Sequence of chain 1.R:
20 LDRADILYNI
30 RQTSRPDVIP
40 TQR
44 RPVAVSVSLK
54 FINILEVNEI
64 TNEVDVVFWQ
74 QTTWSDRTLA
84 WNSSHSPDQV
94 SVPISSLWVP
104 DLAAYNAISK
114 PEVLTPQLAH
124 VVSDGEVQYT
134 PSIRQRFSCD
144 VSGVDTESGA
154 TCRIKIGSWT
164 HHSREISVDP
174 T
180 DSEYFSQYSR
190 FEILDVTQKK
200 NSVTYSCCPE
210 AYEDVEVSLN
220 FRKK

Sequence of chain 1.S:
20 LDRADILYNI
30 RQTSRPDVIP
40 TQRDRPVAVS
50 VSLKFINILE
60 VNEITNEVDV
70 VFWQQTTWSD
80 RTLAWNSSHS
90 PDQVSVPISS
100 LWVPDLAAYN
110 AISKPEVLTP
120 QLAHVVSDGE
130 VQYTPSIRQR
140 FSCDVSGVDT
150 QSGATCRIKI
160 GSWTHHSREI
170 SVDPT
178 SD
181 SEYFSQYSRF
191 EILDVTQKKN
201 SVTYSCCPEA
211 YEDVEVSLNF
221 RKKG

A protein and the small-molecule ligand that binds it are described below.
Small molecule (SMILES): Brc1ccc(N2CCCNCC2)cn1

Binding-site contacts:
Ligand atom C7 contacts residue TYR108 of chain 1.R at 3.4 Å (hydrophobic).
Ligand atom C1 contacts residue TRP162 of chain 1.R at 3.4 Å (hydrophobic).
Ligand atom C10 contacts residue TRP162 of chain 1.R at 4.0 Å (hydrophobic).
Ligand atom N1 contacts residue TRP162 of chain 1.R at 4.0 Å.
Ligand atom N3 contacts residue SER161 of chain 1.R at 3.9 Å.
Ligand atom BR1 contacts residue TYR132 of chain 1.S at 3.9 Å.
Ligand atom C4 contacts residue GLN131 of chain 1.S at 3.7 Å.
Ligand atom N1 contacts residue THR133 of chain 1.S at 3.5 Å.
Ligand atom C9 contacts residue TRP162 of chain 1.R at 3.5 Å (hydrophobic).
Ligand atom N3 contacts residue TRP162 of chain 1.R at 3.2 Å (h-bond).
Ligand atom N2 contacts residue TRP162 of chain 1.R at 3.4 Å (h-bond).
Ligand atom BR1 contacts residue THR133 of chain 1.S at 4.0 Å.
Ligand atom C7 contacts residue TRP162 of chain 1.R at 3.5 Å (hydrophobic).
Ligand atom C9 contacts residue TYR211 of chain 1.R at 3.6 Å (hydrophobic).
Ligand atom BR1 contacts residue ALA122 of chain 1.S at 3.9 Å.
Ligand atom C7 contacts residue TRP72 of chain 1.S at 3.7 Å (hydrophobic).
Ligand atom C2 contacts residue THR133 of chain 1.S at 4.3 Å.
Ligand atom C4 contacts residue THR133 of chain 1.S at 4.2 Å.
Ligand atom C3 contacts residue HIS123 of chain 1.S at 4.2 Å.
Ligand atom C8 contacts residue TYR108 of chain 1.R at 3.1 Å (hydrophobic).
Ligand atom C1 contacts residue THR133 of chain 1.S at 3.6 Å.
Ligand atom C3 contacts residue CYS207 of chain 1.R at 4.0 Å (hydrophobic).
Ligand atom BR1 contacts residue GLN131 of chain 1.S at 2.9 Å.
Ligand atom C6 contacts residue TRP162 of chain 1.R at 3.1 Å (hydrophobic).
Ligand atom C8 contacts residue SER161 of chain 1.R at 4.2 Å.
Ligand atom C5 contacts residue HIS123 of chain 1.S at 4.2 Å.
Ligand atom C3 contacts residue TRP162 of chain 1.R at 4.1 Å (hydrophobic).
Ligand atom C8 contacts residue TRP162 of chain 1.R at 3.6 Å (hydrophobic).
Ligand atom C8 contacts residue TYR204 of chain 1.R at 3.6 Å (hydrophobic).
Ligand atom C5 contacts residue THR133 of chain 1.S at 3.8 Å.
Ligand atom N3 contacts residue TYR108 of chain 1.R at 2.4 Å (h-bond).
Ligand atom BR1 contacts residue HIS123 of chain 1.S at 3.4 Å.
Ligand atom C4 contacts residue HIS123 of chain 1.S at 3.5 Å.
Ligand atom N1 contacts residue THR163 of chain 1.R at 4.0 Å.
Ligand atom C9 contacts residue TYR204 of chain 1.R at 4.0 Å (hydrophobic).
Ligand atom C3 contacts residue CYS206 of chain 1.R at 3.8 Å (hydrophobic).
Ligand atom C2 contacts residue TRP162 of chain 1.R at 3.4 Å (hydrophobic).
Ligand atom C10 contacts residue CYS206 of chain 1.R at 3.9 Å (hydrophobic).
Ligand atom C8 contacts residue TYR211 of chain 1.R at 3.6 Å (hydrophobic).
Ligand atom BR1 contacts residue LEU121 of chain 1.S at 4.1 Å.